Binding-site contacts:
Ligand atom C1 contacts residue ASN125 of chain 1.C at 3.9 Å.
Ligand atom O6 contacts residue THR124 of chain 1.C at 3.3 Å.
Ligand atom O5 contacts residue ASN122 of chain 1.C at 2.3 Å (h-bond).
Ligand atom N2 contacts residue ASN122 of chain 1.C at 3.0 Å (h-bond).
Ligand atom C2 contacts residue ASN122 of chain 1.C at 2.4 Å.
Ligand atom C1 contacts residue ASN122 of chain 1.C at 1.4 Å.
Ligand atom C4 contacts residue ASN122 of chain 1.C at 4.2 Å.
Ligand atom C5 contacts residue ASN122 of chain 1.C at 3.6 Å.
Ligand atom C7 contacts residue ASN122 of chain 1.C at 4.1 Å.
Ligand atom C3 contacts residue ASN122 of chain 1.C at 3.8 Å.
Ligand atom C2 contacts residue ASN125 of chain 1.C at 4.2 Å.
Ligand atom O6 contacts residue ASN125 of chain 1.C at 4.0 Å.
Ligand atom O6 contacts residue ASN122 of chain 1.C at 4.3 Å.
Ligand atom O7 contacts residue VAL127 of chain 1.C at 4.5 Å.
Ligand atom O5 contacts residue ASN125 of chain 1.C at 3.8 Å.

A small-molecule ligand and the protein it binds are described below.
Small molecule (SMILES): CC(=O)N[C@@H]1[C@@H](O)[C@H](O)[C@@H](CO)O[C@H]1O

Sequence of chain 1.C:
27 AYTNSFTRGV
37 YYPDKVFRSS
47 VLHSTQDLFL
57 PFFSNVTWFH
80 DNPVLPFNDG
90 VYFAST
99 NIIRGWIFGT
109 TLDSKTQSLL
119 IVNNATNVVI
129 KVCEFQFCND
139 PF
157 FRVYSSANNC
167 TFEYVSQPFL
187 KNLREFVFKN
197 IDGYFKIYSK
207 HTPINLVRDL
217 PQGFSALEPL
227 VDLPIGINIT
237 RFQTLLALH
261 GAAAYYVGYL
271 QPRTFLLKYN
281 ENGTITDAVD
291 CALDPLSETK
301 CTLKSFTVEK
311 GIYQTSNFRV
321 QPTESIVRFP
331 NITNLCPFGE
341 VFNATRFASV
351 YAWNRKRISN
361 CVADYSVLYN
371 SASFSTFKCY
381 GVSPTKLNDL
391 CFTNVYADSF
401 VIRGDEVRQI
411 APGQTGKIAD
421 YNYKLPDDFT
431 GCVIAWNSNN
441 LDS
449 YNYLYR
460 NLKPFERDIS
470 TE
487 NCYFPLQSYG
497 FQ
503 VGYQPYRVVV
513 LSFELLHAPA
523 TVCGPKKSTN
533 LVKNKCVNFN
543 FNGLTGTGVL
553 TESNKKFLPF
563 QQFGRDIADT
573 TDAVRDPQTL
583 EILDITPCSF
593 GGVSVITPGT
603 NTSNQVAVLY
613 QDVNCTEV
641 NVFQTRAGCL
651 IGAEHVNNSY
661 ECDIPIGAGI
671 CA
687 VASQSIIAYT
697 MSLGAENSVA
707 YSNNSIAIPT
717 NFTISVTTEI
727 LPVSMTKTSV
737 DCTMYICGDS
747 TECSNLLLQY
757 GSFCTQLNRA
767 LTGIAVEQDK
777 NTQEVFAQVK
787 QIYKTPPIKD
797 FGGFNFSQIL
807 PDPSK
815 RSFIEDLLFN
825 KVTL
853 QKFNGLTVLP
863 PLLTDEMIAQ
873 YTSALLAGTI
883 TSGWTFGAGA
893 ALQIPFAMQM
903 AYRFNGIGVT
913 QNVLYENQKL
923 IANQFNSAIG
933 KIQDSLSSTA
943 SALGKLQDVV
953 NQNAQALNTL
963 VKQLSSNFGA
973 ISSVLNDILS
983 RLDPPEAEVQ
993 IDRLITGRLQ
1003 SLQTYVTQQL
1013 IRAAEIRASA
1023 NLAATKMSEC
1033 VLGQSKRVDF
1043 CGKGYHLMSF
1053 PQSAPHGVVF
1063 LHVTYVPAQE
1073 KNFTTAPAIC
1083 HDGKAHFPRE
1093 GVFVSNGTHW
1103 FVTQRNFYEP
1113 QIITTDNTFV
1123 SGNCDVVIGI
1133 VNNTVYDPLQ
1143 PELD